A protein and the small-molecule ligand that binds it are described below.
Small molecule (SMILES): CC(=O)N[C@H]1[C@H](O[C@H]2[C@H](O)[C@@H](NC(C)=O)CO[C@@H]2CO)O[C@H](CO)[C@@H](O)[C@@H]1O

Sequence of chain 1.A:
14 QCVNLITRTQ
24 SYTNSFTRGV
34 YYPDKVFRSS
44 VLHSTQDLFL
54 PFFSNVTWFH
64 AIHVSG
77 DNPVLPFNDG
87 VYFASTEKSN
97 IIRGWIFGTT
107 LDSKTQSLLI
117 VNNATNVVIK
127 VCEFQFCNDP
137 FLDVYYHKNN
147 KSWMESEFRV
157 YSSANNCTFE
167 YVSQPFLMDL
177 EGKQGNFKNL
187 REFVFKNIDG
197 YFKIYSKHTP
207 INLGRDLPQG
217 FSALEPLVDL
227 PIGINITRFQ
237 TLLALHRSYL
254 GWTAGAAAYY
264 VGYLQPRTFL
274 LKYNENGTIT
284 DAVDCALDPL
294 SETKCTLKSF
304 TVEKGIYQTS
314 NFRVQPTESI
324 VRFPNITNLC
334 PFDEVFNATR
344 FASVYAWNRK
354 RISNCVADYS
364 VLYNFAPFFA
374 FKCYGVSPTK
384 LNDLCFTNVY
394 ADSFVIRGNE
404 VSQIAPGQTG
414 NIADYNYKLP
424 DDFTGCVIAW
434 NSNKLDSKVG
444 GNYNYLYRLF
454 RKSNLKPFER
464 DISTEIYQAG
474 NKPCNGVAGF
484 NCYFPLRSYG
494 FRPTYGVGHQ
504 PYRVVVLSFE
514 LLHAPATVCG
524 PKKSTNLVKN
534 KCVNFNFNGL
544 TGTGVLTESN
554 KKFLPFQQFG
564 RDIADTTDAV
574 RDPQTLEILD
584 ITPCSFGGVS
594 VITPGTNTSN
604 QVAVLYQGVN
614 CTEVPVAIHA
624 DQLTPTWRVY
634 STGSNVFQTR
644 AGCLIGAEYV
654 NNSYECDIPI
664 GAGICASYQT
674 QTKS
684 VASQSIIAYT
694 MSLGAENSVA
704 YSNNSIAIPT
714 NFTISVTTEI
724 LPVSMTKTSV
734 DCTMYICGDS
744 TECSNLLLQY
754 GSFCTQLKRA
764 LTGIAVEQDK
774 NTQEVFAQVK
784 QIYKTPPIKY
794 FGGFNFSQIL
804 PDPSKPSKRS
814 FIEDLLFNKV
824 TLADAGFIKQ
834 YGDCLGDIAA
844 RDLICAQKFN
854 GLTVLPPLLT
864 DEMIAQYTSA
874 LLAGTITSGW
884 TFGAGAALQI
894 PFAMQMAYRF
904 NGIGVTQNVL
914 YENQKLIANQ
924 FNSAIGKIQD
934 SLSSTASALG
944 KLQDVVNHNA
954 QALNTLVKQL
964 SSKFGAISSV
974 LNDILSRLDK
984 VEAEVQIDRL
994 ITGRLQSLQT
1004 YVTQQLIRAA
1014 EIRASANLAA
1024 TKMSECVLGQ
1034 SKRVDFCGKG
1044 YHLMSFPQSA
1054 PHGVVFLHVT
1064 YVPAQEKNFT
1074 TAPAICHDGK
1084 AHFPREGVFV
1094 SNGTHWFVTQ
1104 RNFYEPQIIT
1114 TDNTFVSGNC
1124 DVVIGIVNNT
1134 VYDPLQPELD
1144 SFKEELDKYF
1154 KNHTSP

Sequence of chain 1.C:
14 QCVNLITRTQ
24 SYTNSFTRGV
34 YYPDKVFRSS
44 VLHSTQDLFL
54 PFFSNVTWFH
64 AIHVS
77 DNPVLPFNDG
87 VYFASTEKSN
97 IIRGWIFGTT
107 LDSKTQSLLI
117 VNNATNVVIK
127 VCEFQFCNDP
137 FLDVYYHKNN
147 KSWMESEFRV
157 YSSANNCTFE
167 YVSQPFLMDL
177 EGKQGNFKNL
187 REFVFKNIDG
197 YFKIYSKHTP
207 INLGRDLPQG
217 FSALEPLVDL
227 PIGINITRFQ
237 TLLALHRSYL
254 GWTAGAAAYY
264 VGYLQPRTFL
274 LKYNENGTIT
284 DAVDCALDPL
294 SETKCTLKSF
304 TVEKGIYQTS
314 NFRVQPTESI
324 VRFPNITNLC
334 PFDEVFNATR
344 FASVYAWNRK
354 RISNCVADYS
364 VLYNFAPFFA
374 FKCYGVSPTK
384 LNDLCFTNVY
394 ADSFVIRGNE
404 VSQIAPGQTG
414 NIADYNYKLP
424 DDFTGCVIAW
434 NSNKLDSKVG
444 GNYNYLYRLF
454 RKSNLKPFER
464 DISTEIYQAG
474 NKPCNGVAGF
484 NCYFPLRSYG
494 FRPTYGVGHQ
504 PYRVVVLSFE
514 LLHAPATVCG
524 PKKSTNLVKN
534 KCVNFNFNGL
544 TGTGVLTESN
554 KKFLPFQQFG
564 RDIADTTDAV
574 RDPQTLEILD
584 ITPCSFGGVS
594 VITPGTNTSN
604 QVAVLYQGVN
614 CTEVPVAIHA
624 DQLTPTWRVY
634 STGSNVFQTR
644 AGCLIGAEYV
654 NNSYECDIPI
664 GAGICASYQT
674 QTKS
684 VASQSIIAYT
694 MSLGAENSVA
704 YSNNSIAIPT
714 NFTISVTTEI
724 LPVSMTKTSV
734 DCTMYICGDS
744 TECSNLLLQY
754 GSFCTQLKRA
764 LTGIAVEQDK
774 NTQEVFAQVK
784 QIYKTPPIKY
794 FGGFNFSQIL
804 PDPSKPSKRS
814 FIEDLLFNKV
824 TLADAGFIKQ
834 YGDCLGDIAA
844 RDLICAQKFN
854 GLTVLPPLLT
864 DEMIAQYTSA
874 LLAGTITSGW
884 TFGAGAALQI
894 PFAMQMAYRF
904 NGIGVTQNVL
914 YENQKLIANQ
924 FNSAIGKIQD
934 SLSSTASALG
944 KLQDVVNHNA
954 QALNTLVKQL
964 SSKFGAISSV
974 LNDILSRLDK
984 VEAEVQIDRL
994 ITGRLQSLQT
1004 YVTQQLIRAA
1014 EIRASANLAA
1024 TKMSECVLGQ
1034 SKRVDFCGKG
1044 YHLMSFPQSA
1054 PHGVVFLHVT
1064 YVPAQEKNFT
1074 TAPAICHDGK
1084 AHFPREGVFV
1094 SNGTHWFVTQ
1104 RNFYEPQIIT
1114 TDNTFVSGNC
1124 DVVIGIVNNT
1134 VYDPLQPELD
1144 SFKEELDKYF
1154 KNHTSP

Binding-site contacts:
Ligand atom O5 contacts residue ASN161 of chain 1.C at 3.7 Å.
Ligand atom O7 contacts residue ASN162 of chain 1.C at 3.3 Å (h-bond).
Ligand atom C5 contacts residue ASN162 of chain 1.C at 3.7 Å.
Ligand atom C3 contacts residue ASN162 of chain 1.C at 3.8 Å.
Ligand atom C1 contacts residue ASN162 of chain 1.C at 1.4 Å.
Ligand atom C8 contacts residue ASN162 of chain 1.C at 4.0 Å.
Ligand atom C7 contacts residue ASN162 of chain 1.C at 3.5 Å.
Ligand atom C4 contacts residue ASN162 of chain 1.C at 4.0 Å.
Ligand atom C8 contacts residue ILE465 of chain 1.A at 4.0 Å (hydrophobic).
Ligand atom C5 contacts residue ASN161 of chain 1.C at 4.0 Å.
Ligand atom C1 contacts residue ASN161 of chain 1.C at 3.7 Å.
Ligand atom C2 contacts residue ASN162 of chain 1.C at 2.5 Å.
Ligand atom O5 contacts residue ASN162 of chain 1.C at 2.3 Å (h-bond).
Ligand atom N2 contacts residue ASN162 of chain 1.C at 3.2 Å (h-bond).